Binding-site contacts:
Ligand atom C8 contacts residue TYR92 of chain 2.A at 3.6 Å (hydrophobic).
Ligand atom C5 contacts residue VAL132 of chain 2.A at 3.7 Å (hydrophobic).
Ligand atom O1B contacts residue GLN223 of chain 2.A at 3.9 Å.
Ligand atom C4 contacts residue VAL132 of chain 2.A at 3.5 Å (hydrophobic).
Ligand atom O4 contacts residue VAL132 of chain 2.A at 3.8 Å.
Ligand atom O8 contacts residue TRP150 of chain 2.A at 3.8 Å.
Ligand atom O8 contacts residue TYR92 of chain 2.A at 2.7 Å (h-bond).
Ligand atom O1B contacts residue SER133 of chain 2.A at 3.3 Å.
Ligand atom O10 contacts residue LEU191 of chain 2.A at 3.6 Å.
Ligand atom O1B contacts residue SER134 of chain 2.A at 2.8 Å (h-bond).
Ligand atom C10 contacts residue VAL132 of chain 2.A at 3.9 Å (hydrophobic).
Ligand atom O9 contacts residue HIS180 of chain 2.A at 2.7 Å (h-bond).
Ligand atom C11 contacts residue TRP150 of chain 2.A at 3.7 Å (hydrophobic).
Ligand atom C11 contacts residue SER130 of chain 2.A at 3.2 Å.
Ligand atom C7 contacts residue TRP150 of chain 2.A at 3.7 Å (hydrophobic).
Ligand atom C8 contacts residue GLN223 of chain 2.A at 3.8 Å.
Ligand atom O9 contacts residue GLU187 of chain 2.A at 2.8 Å (salt-bridge).
Ligand atom C11 contacts residue VAL132 of chain 2.A at 4.0 Å (hydrophobic).
Ligand atom C9 contacts residue HIS180 of chain 2.A at 3.3 Å.
Ligand atom C1 contacts residue SER133 of chain 2.A at 3.4 Å.
Ligand atom O6 contacts residue GLN223 of chain 2.A at 3.7 Å.
Ligand atom C9 contacts residue GLU187 of chain 2.A at 3.2 Å.
Ligand atom C8 contacts residue TRP150 of chain 2.A at 4.0 Å (hydrophobic).
Ligand atom C9 contacts residue TRP150 of chain 2.A at 4.0 Å (hydrophobic).
Ligand atom O6 contacts residue GLN223 of chain 2.A at 3.6 Å.
Ligand atom O9 contacts residue GLY225 of chain 2.A at 3.8 Å.
Ligand atom N5 contacts residue VAL132 of chain 2.A at 2.8 Å (h-bond).
Ligand atom C1 contacts residue GLN223 of chain 2.A at 3.3 Å.
Ligand atom N5 contacts residue TRP150 of chain 2.A at 3.7 Å.
Ligand atom C11 contacts residue GLY131 of chain 2.A at 3.8 Å.
Ligand atom O1A contacts residue SER134 of chain 2.A at 3.7 Å.
Ligand atom C11 contacts residue ILE152 of chain 2.A at 4.0 Å (hydrophobic).
Ligand atom C9 contacts residue TYR92 of chain 2.A at 3.4 Å (hydrophobic).
Ligand atom C2 contacts residue GLN223 of chain 2.A at 3.6 Å.
Ligand atom O1A contacts residue GLN223 of chain 2.A at 3.1 Å.
Ligand atom O8 contacts residue GLN223 of chain 2.A at 3.0 Å (h-bond).
Ligand atom C1 contacts residue SER134 of chain 2.A at 3.7 Å.
Ligand atom O1A contacts residue SER133 of chain 2.A at 2.5 Å (h-bond).
Ligand atom O9 contacts residue TYR92 of chain 2.A at 2.7 Å (h-bond).
Ligand atom C10 contacts residue TRP150 of chain 2.A at 3.8 Å (hydrophobic).

Sequence of chain 2.A:
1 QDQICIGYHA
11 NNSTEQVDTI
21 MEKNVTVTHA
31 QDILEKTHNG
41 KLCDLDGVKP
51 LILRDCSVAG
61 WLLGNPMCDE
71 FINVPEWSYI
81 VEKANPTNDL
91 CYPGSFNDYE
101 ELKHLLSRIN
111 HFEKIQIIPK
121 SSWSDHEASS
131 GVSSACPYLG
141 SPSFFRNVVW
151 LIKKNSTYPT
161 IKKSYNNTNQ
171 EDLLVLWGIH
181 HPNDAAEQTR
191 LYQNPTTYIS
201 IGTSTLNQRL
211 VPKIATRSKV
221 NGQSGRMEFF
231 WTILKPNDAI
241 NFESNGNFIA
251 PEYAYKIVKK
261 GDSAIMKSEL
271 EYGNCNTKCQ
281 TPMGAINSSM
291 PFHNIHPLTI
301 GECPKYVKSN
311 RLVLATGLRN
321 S

A small-molecule ligand and the protein it binds are described below.
Small molecule (SMILES): CC(=O)N[C@H]1[C@H]([C@H](O)[C@H](O)CO)O[C@@](OC[C@H]2O[C@@H](O)[C@H](O)[C@@H](O)[C@H]2O)(C(=O)O)C[C@@H]1O